Sequence of chain 1.A:
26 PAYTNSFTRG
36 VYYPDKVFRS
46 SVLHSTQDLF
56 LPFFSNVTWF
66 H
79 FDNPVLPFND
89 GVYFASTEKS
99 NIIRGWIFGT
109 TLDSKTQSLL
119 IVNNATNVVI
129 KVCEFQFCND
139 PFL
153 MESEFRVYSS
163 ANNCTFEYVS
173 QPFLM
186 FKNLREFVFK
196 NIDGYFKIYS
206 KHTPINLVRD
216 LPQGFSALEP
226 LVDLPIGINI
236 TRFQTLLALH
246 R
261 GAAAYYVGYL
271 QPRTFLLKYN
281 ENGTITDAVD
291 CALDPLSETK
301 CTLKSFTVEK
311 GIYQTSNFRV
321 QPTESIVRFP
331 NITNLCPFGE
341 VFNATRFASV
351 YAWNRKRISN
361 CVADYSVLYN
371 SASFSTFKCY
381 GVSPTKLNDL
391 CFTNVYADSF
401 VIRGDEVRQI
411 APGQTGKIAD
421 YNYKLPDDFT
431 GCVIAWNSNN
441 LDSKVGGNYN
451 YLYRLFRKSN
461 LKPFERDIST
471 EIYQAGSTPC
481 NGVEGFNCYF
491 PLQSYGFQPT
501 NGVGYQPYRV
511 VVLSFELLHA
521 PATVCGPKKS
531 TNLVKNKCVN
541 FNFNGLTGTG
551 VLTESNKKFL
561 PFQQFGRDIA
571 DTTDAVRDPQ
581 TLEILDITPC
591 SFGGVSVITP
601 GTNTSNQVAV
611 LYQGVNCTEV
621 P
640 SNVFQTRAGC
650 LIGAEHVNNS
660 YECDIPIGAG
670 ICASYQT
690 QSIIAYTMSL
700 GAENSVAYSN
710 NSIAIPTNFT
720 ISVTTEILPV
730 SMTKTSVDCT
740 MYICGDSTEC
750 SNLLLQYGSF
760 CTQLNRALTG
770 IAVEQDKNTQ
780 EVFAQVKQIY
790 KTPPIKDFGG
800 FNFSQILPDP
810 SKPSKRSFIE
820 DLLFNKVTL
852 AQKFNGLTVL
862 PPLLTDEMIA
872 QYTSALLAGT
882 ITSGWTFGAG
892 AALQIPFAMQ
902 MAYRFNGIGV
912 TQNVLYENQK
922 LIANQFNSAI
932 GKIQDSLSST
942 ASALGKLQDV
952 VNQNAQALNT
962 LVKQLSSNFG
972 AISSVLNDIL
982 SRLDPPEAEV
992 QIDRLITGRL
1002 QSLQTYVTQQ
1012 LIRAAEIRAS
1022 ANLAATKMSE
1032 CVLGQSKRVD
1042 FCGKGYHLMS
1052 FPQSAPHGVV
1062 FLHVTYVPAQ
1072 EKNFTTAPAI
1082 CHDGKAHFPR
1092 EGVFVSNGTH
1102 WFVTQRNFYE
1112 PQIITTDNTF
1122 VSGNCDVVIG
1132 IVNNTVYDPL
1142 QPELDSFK

A small-molecule ligand and the protein it binds are described below.
Small molecule (SMILES): CC(=O)N[C@@H]1[C@@H](O)[C@H](O)[C@@H](CO)O[C@H]1O

Binding-site contacts:
Ligand atom C4 contacts residue ASN234 of chain 1.A at 4.2 Å.
Ligand atom C3 contacts residue ASN234 of chain 1.A at 3.8 Å.
Ligand atom O7 contacts residue GLY232 of chain 1.A at 4.1 Å.
Ligand atom C5 contacts residue ASN234 of chain 1.A at 3.7 Å.
Ligand atom C1 contacts residue ASN234 of chain 1.A at 1.4 Å.
Ligand atom O7 contacts residue ASN234 of chain 1.A at 3.8 Å.
Ligand atom N2 contacts residue ASN234 of chain 1.A at 2.9 Å (h-bond).
Ligand atom O5 contacts residue ASN234 of chain 1.A at 2.4 Å (h-bond).
Ligand atom C8 contacts residue ILE233 of chain 1.A at 4.5 Å (hydrophobic).
Ligand atom C2 contacts residue ASN234 of chain 1.A at 2.5 Å.
Ligand atom C7 contacts residue ASN234 of chain 1.A at 3.5 Å.
Ligand atom C8 contacts residue GLY232 of chain 1.A at 4.5 Å.